Sequence of chain 1.C:
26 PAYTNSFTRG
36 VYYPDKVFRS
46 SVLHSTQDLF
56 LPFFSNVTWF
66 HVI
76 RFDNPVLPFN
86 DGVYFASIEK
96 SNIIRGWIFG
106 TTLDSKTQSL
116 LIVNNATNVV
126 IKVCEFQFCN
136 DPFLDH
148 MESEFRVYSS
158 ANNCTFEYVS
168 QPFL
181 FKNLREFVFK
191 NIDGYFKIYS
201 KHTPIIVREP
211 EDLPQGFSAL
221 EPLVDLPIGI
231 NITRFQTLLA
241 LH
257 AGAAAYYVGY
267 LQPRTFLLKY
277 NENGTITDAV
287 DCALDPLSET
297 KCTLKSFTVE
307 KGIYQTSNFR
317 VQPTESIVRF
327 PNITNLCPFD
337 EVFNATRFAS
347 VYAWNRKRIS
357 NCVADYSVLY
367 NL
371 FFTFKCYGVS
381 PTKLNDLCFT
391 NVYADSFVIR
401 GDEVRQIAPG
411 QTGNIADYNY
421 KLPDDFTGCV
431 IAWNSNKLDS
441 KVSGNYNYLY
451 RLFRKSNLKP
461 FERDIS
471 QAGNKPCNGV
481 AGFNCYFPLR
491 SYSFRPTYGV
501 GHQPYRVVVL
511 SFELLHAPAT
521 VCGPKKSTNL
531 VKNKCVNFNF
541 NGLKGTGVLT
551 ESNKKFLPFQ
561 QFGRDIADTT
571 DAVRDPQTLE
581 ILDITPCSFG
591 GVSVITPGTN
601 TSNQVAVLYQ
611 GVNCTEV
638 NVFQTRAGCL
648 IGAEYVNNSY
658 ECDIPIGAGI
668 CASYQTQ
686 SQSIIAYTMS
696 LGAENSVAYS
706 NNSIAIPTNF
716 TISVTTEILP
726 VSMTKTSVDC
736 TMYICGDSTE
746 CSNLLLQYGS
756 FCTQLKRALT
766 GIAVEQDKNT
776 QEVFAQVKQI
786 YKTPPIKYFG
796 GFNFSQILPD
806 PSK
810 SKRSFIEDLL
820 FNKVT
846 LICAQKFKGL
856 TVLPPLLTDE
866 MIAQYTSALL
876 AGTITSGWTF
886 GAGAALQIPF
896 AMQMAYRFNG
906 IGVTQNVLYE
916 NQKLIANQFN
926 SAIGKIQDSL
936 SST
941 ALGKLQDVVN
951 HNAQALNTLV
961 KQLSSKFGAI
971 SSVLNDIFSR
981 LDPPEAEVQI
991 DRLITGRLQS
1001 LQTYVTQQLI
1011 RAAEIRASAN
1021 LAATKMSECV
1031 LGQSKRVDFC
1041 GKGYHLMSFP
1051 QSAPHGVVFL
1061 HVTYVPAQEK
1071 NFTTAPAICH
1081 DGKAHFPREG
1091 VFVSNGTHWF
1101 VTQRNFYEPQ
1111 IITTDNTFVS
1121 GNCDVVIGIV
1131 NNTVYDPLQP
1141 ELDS

This small molecule binds to this protein.
Small molecule (SMILES): CC(=O)N[C@@H]1[C@@H](O)[C@H](O)[C@@H](CO)O[C@H]1O

Binding-site contacts:
Ligand atom N2 contacts residue ASN120 of chain 1.C at 2.9 Å (h-bond).
Ligand atom C2 contacts residue THR122 of chain 1.C at 3.9 Å.
Ligand atom C1 contacts residue ASN120 of chain 1.C at 1.4 Å.
Ligand atom C2 contacts residue ASN120 of chain 1.C at 2.4 Å.
Ligand atom C6 contacts residue ASN123 of chain 1.C at 3.9 Å.
Ligand atom C5 contacts residue ASN123 of chain 1.C at 3.3 Å.
Ligand atom C6 contacts residue VAL125 of chain 1.C at 3.9 Å (hydrophobic).
Ligand atom C7 contacts residue THR122 of chain 1.C at 4.0 Å.
Ligand atom O7 contacts residue ALA121 of chain 1.C at 4.5 Å.
Ligand atom O5 contacts residue ASN120 of chain 1.C at 2.4 Å (h-bond).
Ligand atom C5 contacts residue ASN120 of chain 1.C at 3.7 Å.
Ligand atom O7 contacts residue THR122 of chain 1.C at 4.0 Å.
Ligand atom C7 contacts residue ASN120 of chain 1.C at 3.5 Å.
Ligand atom C1 contacts residue THR122 of chain 1.C at 3.8 Å.
Ligand atom C4 contacts residue ASN120 of chain 1.C at 4.2 Å.
Ligand atom O5 contacts residue ASN123 of chain 1.C at 3.2 Å (h-bond).
Ligand atom O7 contacts residue ASN120 of chain 1.C at 4.4 Å.
Ligand atom C8 contacts residue ASN120 of chain 1.C at 3.6 Å.
Ligand atom C1 contacts residue ASN123 of chain 1.C at 3.5 Å.
Ligand atom C3 contacts residue THR122 of chain 1.C at 4.1 Å.
Ligand atom C3 contacts residue ASN120 of chain 1.C at 3.8 Å.
Ligand atom N2 contacts residue THR122 of chain 1.C at 3.1 Å (h-bond).